Sequence of chain 1.H:
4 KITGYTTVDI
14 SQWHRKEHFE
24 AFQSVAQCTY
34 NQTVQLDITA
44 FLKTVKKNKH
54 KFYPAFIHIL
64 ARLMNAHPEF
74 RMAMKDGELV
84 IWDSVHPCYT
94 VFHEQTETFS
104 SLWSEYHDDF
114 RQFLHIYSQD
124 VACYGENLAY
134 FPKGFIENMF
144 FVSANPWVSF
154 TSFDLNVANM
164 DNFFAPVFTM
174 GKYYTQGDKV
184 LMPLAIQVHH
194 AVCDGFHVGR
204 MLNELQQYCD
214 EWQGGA

Binding-site contacts:
Ligand atom C32 contacts residue PHE166 of chain 1.G at 3.8 Å (hydrophobic).
Ligand atom O5 contacts residue ALA29 of chain 1.H at 3.9 Å.
Ligand atom C31 contacts residue VAL28 of chain 1.H at 4.0 Å (hydrophobic).
Ligand atom C5 contacts residue HIS193 of chain 1.H at 4.0 Å.
Ligand atom C2 contacts residue PHE102 of chain 1.G at 3.6 Å (hydrophobic).
Ligand atom C24 contacts residue PHE134 of chain 1.G at 3.6 Å (hydrophobic).
Ligand atom O6 contacts residue HIS193 of chain 1.H at 2.9 Å (h-bond).
Ligand atom C18 contacts residue SER146 of chain 1.G at 4.0 Å.
Ligand atom O1 contacts residue SER104 of chain 1.G at 3.0 Å (h-bond).
Ligand atom C12 contacts residue PHE144 of chain 1.G at 3.8 Å (hydrophobic).
Ligand atom O1 contacts residue PHE134 of chain 1.G at 4.0 Å.
Ligand atom O3 contacts residue VAL28 of chain 1.H at 3.5 Å (h-bond).
Ligand atom C16 contacts residue ALA29 of chain 1.H at 4.0 Å (hydrophobic).
Ligand atom C3 contacts residue HIS193 of chain 1.H at 3.9 Å.
Ligand atom O3 contacts residue VAL160 of chain 1.G at 3.9 Å.
Ligand atom C12 contacts residue TYR133 of chain 1.G at 3.6 Å (hydrophobic).
Ligand atom O3 contacts residue ALA29 of chain 1.H at 3.6 Å.
Ligand atom C18 contacts residue PHE156 of chain 1.G at 3.5 Å (hydrophobic).
Ligand atom C1 contacts residue PHE102 of chain 1.G at 3.8 Å (hydrophobic).
Ligand atom O1 contacts residue TYR133 of chain 1.G at 2.8 Å (h-bond).
Ligand atom O5 contacts residue VAL28 of chain 1.H at 3.4 Å (h-bond).
Ligand atom C25 contacts residue PHE138 of chain 1.G at 4.0 Å (hydrophobic).
Ligand atom C32 contacts residue ASN162 of chain 1.G at 3.2 Å.
Ligand atom C2 contacts residue SER146 of chain 1.G at 3.8 Å.
Ligand atom C27 contacts residue PHE138 of chain 1.G at 3.6 Å (hydrophobic).
Ligand atom C2 contacts residue THR93 of chain 1.G at 3.4 Å.
Ligand atom C21 contacts residue PHE144 of chain 1.G at 4.1 Å (hydrophobic).
Ligand atom C27 contacts residue VAL28 of chain 1.H at 3.7 Å (hydrophobic).
Ligand atom C11 contacts residue TYR133 of chain 1.G at 3.5 Å (hydrophobic).
Ligand atom C21 contacts residue PHE166 of chain 1.G at 3.3 Å (hydrophobic).
Ligand atom C21 contacts residue VAL170 of chain 1.G at 4.0 Å (hydrophobic).
Ligand atom C3 contacts residue SER146 of chain 1.G at 3.6 Å.
Ligand atom C20 contacts residue PHE25 of chain 1.H at 3.6 Å (hydrophobic).
Ligand atom C26 contacts residue PHE138 of chain 1.G at 4.0 Å (hydrophobic).
Ligand atom O2 contacts residue PHE166 of chain 1.G at 3.6 Å.
Ligand atom C7 contacts residue LEU158 of chain 1.G at 3.3 Å (hydrophobic).
Ligand atom C6 contacts residue LEU158 of chain 1.G at 3.7 Å (hydrophobic).
Ligand atom C4 contacts residue HIS193 of chain 1.H at 3.9 Å.
Ligand atom C28 contacts residue VAL28 of chain 1.H at 3.9 Å (hydrophobic).
Ligand atom C23 contacts residue PHE144 of chain 1.G at 3.7 Å (hydrophobic).

Sequence of chain 1.G:
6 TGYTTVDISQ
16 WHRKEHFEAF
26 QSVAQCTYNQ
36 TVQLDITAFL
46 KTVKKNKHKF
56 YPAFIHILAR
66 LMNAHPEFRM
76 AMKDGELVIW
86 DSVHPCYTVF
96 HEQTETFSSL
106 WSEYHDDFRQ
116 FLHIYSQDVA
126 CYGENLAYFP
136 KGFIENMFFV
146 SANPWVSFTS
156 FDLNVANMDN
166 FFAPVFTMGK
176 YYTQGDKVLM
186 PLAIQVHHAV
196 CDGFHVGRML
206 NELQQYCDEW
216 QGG

This protein binds this small molecule.
Small molecule (SMILES): CC(=O)O[C@H]1C[C@@]2(C)[C@@H](C[C@@H](O)[C@H]3[C@@]4(C)CC[C@@H](O)[C@@H](C)[C@@H]4CC[C@@]32C)/C1=C(\CCC=C(C)C)C(=O)O